Sequence of chain 1.D:
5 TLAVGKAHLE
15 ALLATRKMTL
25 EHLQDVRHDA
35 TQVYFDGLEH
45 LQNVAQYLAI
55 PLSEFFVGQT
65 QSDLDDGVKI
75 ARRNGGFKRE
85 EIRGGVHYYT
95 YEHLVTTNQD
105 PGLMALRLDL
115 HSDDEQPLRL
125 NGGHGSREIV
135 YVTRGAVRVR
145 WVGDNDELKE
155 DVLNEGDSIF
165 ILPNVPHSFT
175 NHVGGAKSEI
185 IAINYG

This small molecule binds to this protein.
Small molecule (SMILES): C[C@H](O)CP(=O)(O)O

Sequence of chain 1.A:
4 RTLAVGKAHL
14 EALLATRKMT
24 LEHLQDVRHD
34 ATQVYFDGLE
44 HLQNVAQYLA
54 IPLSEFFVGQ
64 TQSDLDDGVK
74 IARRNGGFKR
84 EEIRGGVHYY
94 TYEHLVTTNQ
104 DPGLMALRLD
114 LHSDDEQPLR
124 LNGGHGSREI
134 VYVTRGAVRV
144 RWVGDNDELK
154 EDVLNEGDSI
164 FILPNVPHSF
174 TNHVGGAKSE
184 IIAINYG

Binding-site contacts:
Ligand atom C3 contacts residue PHE173 of chain 1.D at 4.1 Å (hydrophobic).
Ligand atom C3 contacts residue GLU132 of chain 1.D at 3.5 Å.
Ligand atom O13 contacts residue TYR95 of chain 1.D at 2.6 Å (h-bond).
Ligand atom C2 contacts residue TYR95 of chain 1.D at 4.1 Å (hydrophobic).
Ligand atom O14 contacts residue MN1 of chain 1.K at 2.0 Å.
Ligand atom C1 contacts residue PHE173 of chain 1.D at 3.8 Å (hydrophobic).
Ligand atom O15 contacts residue ARG87 of chain 1.D at 2.8 Å (salt-bridge).
Ligand atom C2 contacts residue LYS21 of chain 1.A at 4.3 Å.
Ligand atom C1 contacts residue GLU132 of chain 1.D at 3.4 Å.
Ligand atom C3 contacts residue HIS171 of chain 1.D at 4.0 Å.
Ligand atom P1 contacts residue TYR95 of chain 1.D at 3.8 Å.
Ligand atom O6 contacts residue PHE173 of chain 1.D at 4.3 Å.
Ligand atom O14 contacts residue HIS171 of chain 1.D at 3.8 Å.
Ligand atom P1 contacts residue TYR93 of chain 1.D at 4.3 Å.
Ligand atom C2 contacts residue LEU112 of chain 1.D at 4.0 Å (hydrophobic).
Ligand atom O13 contacts residue LYS21 of chain 1.A at 2.5 Å (salt-bridge).
Ligand atom O14 contacts residue LYS21 of chain 1.A at 3.2 Å (salt-bridge).
Ligand atom O15 contacts residue TYR93 of chain 1.D at 3.7 Å.
Ligand atom P1 contacts residue LYS21 of chain 1.A at 3.4 Å.
Ligand atom O13 contacts residue ARG87 of chain 1.D at 3.6 Å.
Ligand atom C1 contacts residue ALA186 of chain 1.D at 4.0 Å (hydrophobic).
Ligand atom C3 contacts residue TYR93 of chain 1.D at 4.2 Å (hydrophobic).
Ligand atom P1 contacts residue ASN125 of chain 1.D at 3.6 Å.
Ligand atom C2 contacts residue MN1 of chain 1.K at 3.6 Å.
Ligand atom P1 contacts residue ARG87 of chain 1.D at 3.9 Å.
Ligand atom O6 contacts residue GLU132 of chain 1.D at 2.5 Å (salt-bridge).
Ligand atom O6 contacts residue MN1 of chain 1.K at 2.0 Å.
Ligand atom C3 contacts residue MN1 of chain 1.K at 3.2 Å.
Ligand atom C1 contacts residue LEU112 of chain 1.D at 3.9 Å (hydrophobic).
Ligand atom O6 contacts residue HIS171 of chain 1.D at 3.0 Å (h-bond).
Ligand atom O14 contacts residue HIS128 of chain 1.D at 3.3 Å (h-bond).
Ligand atom P1 contacts residue MN1 of chain 1.K at 3.3 Å.
Ligand atom O15 contacts residue TYR95 of chain 1.D at 4.0 Å.
Ligand atom O14 contacts residue ASN125 of chain 1.D at 3.3 Å (h-bond).
Ligand atom O15 contacts residue MN1 of chain 1.K at 4.1 Å.
Ligand atom C2 contacts residue TYR93 of chain 1.D at 3.9 Å (hydrophobic).
Ligand atom C1 contacts residue ILE184 of chain 1.D at 3.9 Å (hydrophobic).
Ligand atom O14 contacts residue GLU132 of chain 1.D at 4.1 Å.
Ligand atom C1 contacts residue MN1 of chain 1.K at 4.3 Å.
Ligand atom O15 contacts residue ASN125 of chain 1.D at 2.7 Å (h-bond).